Sequence of chain 1.A:
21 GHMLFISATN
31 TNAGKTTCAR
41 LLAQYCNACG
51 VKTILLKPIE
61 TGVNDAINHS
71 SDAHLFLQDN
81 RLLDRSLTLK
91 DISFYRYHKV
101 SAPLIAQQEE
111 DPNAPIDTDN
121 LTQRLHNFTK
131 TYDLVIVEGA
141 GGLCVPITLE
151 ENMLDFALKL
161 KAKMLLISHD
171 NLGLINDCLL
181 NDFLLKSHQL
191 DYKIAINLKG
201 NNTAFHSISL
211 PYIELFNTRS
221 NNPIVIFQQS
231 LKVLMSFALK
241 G

Binding-site contacts:
Ligand atom CAJ contacts residue VAL145 of chain 1.A at 4.1 Å (hydrophobic).
Ligand atom CAD contacts residue THR31 of chain 1.A at 3.6 Å.
Ligand atom CAD contacts residue PO41 of chain 1.G at 3.4 Å.
Ligand atom CAI contacts residue GLY173 of chain 1.C at 4.3 Å.
Ligand atom CAJ contacts residue ILE175 of chain 1.C at 4.2 Å (hydrophobic).
Ligand atom CAF contacts residue SER101 of chain 1.A at 4.0 Å.
Ligand atom CAE contacts residue THR61 of chain 1.A at 3.3 Å.
Ligand atom CAE contacts residue THR31 of chain 1.A at 4.2 Å.
Ligand atom CAH contacts residue SER101 of chain 1.A at 4.1 Å.
Ligand atom NAA contacts residue VAL100 of chain 1.A at 4.2 Å.
Ligand atom CAI contacts residue LEU172 of chain 1.C at 4.3 Å (hydrophobic).
Ligand atom CAF contacts residue PO41 of chain 1.G at 4.2 Å.
Ligand atom OAC contacts residue GLY173 of chain 1.C at 3.4 Å.
Ligand atom OAB contacts residue GLY173 of chain 1.C at 3.0 Å (h-bond).
Ligand atom NAA contacts residue THR61 of chain 1.A at 3.5 Å (h-bond).
Ligand atom OAB contacts residue LEU172 of chain 1.C at 4.2 Å.
Ligand atom CAD contacts residue THR61 of chain 1.A at 3.8 Å.
Ligand atom OAB contacts residue ILE175 of chain 1.C at 2.8 Å (h-bond).
Ligand atom OAB contacts residue ASN176 of chain 1.C at 3.9 Å.
Ligand atom CAG contacts residue SER101 of chain 1.A at 3.5 Å.
Ligand atom CAH contacts residue LEU172 of chain 1.C at 3.5 Å (hydrophobic).
Ligand atom CAK contacts residue GLY173 of chain 1.C at 3.3 Å.
Ligand atom CAG contacts residue ALA102 of chain 1.A at 3.7 Å (hydrophobic).
Ligand atom CAJ contacts residue GLY173 of chain 1.C at 4.1 Å.
Ligand atom CAE contacts residue SER101 of chain 1.A at 4.0 Å.
Ligand atom OAC contacts residue ILE175 of chain 1.C at 3.5 Å.
Ligand atom CAF contacts residue THR61 of chain 1.A at 3.7 Å.
Ligand atom CAJ contacts residue LEU172 of chain 1.C at 4.3 Å (hydrophobic).
Ligand atom OAB contacts residue LEU174 of chain 1.C at 3.1 Å (h-bond).
Ligand atom CAH contacts residue ALA102 of chain 1.A at 4.0 Å (hydrophobic).
Ligand atom CAK contacts residue LEU174 of chain 1.C at 3.9 Å (hydrophobic).
Ligand atom CAJ contacts residue ALA102 of chain 1.A at 4.1 Å (hydrophobic).
Ligand atom CAK contacts residue ILE175 of chain 1.C at 3.4 Å (hydrophobic).
Ligand atom OAC contacts residue VAL145 of chain 1.A at 3.7 Å.
Ligand atom CAI contacts residue VAL145 of chain 1.A at 3.7 Å (hydrophobic).
Ligand atom CAK contacts residue ASN176 of chain 1.C at 3.6 Å.
Ligand atom OAC contacts residue ASN176 of chain 1.C at 2.8 Å (h-bond).
Ligand atom OAC contacts residue LEU174 of chain 1.C at 4.2 Å.
Ligand atom CAF contacts residue GLY141 of chain 1.A at 3.9 Å.
Ligand atom NAA contacts residue PO41 of chain 1.G at 3.9 Å.

Sequence of chain 1.C:
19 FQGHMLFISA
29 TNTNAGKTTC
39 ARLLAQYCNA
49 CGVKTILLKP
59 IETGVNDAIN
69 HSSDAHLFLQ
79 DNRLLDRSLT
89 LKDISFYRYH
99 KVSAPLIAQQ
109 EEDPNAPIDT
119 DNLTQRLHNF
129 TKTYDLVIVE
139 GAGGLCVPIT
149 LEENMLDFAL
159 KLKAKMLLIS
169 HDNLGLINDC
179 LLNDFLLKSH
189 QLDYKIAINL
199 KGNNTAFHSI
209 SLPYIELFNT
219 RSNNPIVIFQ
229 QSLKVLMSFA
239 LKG

The protein below binds the small molecule below.
Small molecule (SMILES): NCCCCCCCC(=O)O